A small-molecule ligand and the protein it binds are described below.
Small molecule (SMILES): CC(C)(COP(=O)(O)OP(=O)(O)OC[C@H]1O[C@@H](n2cnc3c(N)ncnc32)[C@H](O)[C@@H]1OP(=O)(O)O)[C@@H](O)C(=O)NCCC(=O)NCCSC(=O)C[C@@](O)(CC(=O)O)C(=O)O

Sequence of chain 1.A:
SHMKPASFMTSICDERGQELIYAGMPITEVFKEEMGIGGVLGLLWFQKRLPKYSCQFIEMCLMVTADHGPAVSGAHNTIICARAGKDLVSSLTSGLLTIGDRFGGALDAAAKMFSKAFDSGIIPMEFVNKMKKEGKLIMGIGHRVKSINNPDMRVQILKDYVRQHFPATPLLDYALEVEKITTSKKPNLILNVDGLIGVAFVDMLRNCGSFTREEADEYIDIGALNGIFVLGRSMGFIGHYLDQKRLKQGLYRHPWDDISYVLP

Binding-site contacts:
Ligand atom O9 contacts residue ACO1 of chain 1.G at 0.1 Å (h-bond).
Ligand atom O13 contacts residue ACO1 of chain 1.G at 0.1 Å (h-bond).
Ligand atom N1 contacts residue ACO1 of chain 1.G at 0.1 Å (h-bond).
Ligand atom C18 contacts residue ACO1 of chain 1.G at 0.1 Å.
Ligand atom N contacts residue ACO1 of chain 1.G at 0.1 Å (h-bond).
Ligand atom C7 contacts residue ACO1 of chain 1.G at 0.2 Å.
Ligand atom C2 contacts residue ACO1 of chain 1.G at 0.1 Å.
Ligand atom O7 contacts residue ACO1 of chain 1.G at 0.1 Å (h-bond).
Ligand atom C5 contacts residue ACO1 of chain 1.G at 0.1 Å.
Ligand atom C6 contacts residue ACO1 of chain 1.G at 0.1 Å.
Ligand atom N2 contacts residue ACO1 of chain 1.G at 0.1 Å (h-bond).
Ligand atom C3 contacts residue ACO1 of chain 1.G at 0.0 Å.
Ligand atom P1 contacts residue ACO1 of chain 1.G at 0.1 Å.
Ligand atom C9 contacts residue ACO1 of chain 1.G at 0.1 Å.
Ligand atom C17 contacts residue ACO1 of chain 1.G at 0.1 Å.
Ligand atom O6 contacts residue ACO1 of chain 1.G at 0.2 Å (h-bond).
Ligand atom C12 contacts residue ACO1 of chain 1.G at 0.1 Å.
Ligand atom N4 contacts residue ACO1 of chain 1.G at 0.1 Å (h-bond).
Ligand atom O16 contacts residue OAA1 of chain 1.F at 0.2 Å (h-bond).
Ligand atom O1 contacts residue ACO1 of chain 1.G at 0.2 Å (h-bond).
Ligand atom O3 contacts residue ACO1 of chain 1.G at 0.1 Å (h-bond).
Ligand atom C15 contacts residue ACO1 of chain 1.G at 0.1 Å.
Ligand atom C10 contacts residue ACO1 of chain 1.G at 0.1 Å.
Ligand atom C16 contacts residue ACO1 of chain 1.G at 0.1 Å.
Ligand atom O21 contacts residue ACO1 of chain 1.G at 0.1 Å (h-bond).
Ligand atom C14 contacts residue ACO1 of chain 1.G at 0.1 Å.
Ligand atom C1 contacts residue ACO1 of chain 1.G at 0.0 Å.
Ligand atom C11 contacts residue ACO1 of chain 1.G at 0.1 Å.
Ligand atom N6 contacts residue ACO1 of chain 1.G at 0.1 Å (h-bond).
Ligand atom C8 contacts residue ACO1 of chain 1.G at 0.1 Å.
Ligand atom N5 contacts residue ACO1 of chain 1.G at 0.1 Å (h-bond).
Ligand atom C20 contacts residue ACO1 of chain 1.G at 0.2 Å.
Ligand atom O4 contacts residue ACO1 of chain 1.G at 0.1 Å (h-bond).
Ligand atom C contacts residue ACO1 of chain 1.G at 0.0 Å.
Ligand atom P contacts residue ACO1 of chain 1.G at 0.2 Å.
Ligand atom O14 contacts residue ACO1 of chain 1.G at 0.2 Å (h-bond).
Ligand atom N3 contacts residue ACO1 of chain 1.G at 0.1 Å (h-bond).
Ligand atom O contacts residue ACO1 of chain 1.G at 0.1 Å (h-bond).
Ligand atom C13 contacts residue ACO1 of chain 1.G at 0.1 Å.
Ligand atom C19 contacts residue ACO1 of chain 1.G at 0.2 Å.

Sequence of chain 1.D:
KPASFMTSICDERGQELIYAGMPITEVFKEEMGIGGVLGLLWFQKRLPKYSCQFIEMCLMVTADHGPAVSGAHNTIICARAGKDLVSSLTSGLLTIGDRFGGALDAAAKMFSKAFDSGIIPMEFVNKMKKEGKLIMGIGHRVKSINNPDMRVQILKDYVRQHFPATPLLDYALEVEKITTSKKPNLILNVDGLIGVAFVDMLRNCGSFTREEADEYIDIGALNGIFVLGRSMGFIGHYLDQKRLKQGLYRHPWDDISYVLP